Sequence of chain 1.F:
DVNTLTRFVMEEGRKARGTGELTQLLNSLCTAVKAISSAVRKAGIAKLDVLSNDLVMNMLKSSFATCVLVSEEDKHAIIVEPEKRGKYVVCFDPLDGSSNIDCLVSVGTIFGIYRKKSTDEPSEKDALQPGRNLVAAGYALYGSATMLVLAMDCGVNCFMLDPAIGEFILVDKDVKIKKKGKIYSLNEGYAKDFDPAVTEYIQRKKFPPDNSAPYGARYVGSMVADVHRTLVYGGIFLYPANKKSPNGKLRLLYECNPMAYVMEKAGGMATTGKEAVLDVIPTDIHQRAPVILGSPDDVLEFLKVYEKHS

Binding-site contacts:
Ligand atom C21 contacts residue LEU31 of chain 1.F at 3.6 Å (hydrophobic).
Ligand atom O17 contacts residue GLY22 of chain 1.F at 3.9 Å.
Ligand atom C23 contacts residue GLU21 of chain 1.F at 3.5 Å.
Ligand atom C26 contacts residue GLU21 of chain 1.F at 3.7 Å.
Ligand atom O15 contacts residue GLY29 of chain 1.F at 3.3 Å (h-bond).
Ligand atom N3 contacts residue GLY22 of chain 1.F at 3.6 Å (h-bond).
Ligand atom C24 contacts residue THR32 of chain 1.F at 3.7 Å.
Ligand atom O17 contacts residue THR32 of chain 1.F at 3.1 Å (h-bond).
Ligand atom C5 contacts residue GLY29 of chain 1.F at 3.2 Å.
Ligand atom C12 contacts residue THR28 of chain 1.H at 3.7 Å.
Ligand atom N7 contacts residue ARG23 of chain 1.F at 3.8 Å.
Ligand atom BR2 contacts residue MET19 of chain 1.F at 3.7 Å.
Ligand atom C2 contacts residue GLY22 of chain 1.F at 3.6 Å.
Ligand atom C5 contacts residue GLY22 of chain 1.F at 3.4 Å.
Ligand atom C27 contacts residue CYS180 of chain 1.F at 3.8 Å (hydrophobic).
Ligand atom C8 contacts residue ARG23 of chain 1.F at 3.6 Å.
Ligand atom C24 contacts residue VAL18 of chain 1.F at 3.1 Å (hydrophobic).
Ligand atom O15 contacts residue THR28 of chain 1.F at 3.4 Å (h-bond).
Ligand atom N3 contacts residue GLY29 of chain 1.F at 3.1 Å (h-bond).
Ligand atom C13 contacts residue LEU31 of chain 1.F at 3.7 Å (hydrophobic).
Ligand atom O15 contacts residue GLY27 of chain 1.F at 3.5 Å.
Ligand atom N6 contacts residue GLY22 of chain 1.F at 2.9 Å (h-bond).
Ligand atom O14 contacts residue LEU31 of chain 1.F at 3.2 Å (h-bond).
Ligand atom O17 contacts residue GLY29 of chain 1.F at 3.0 Å.
Ligand atom BR2 contacts residue GLY29 of chain 1.H at 3.8 Å.
Ligand atom C12 contacts residue GLY29 of chain 1.H at 3.9 Å.
Ligand atom C5 contacts residue GLY27 of chain 1.F at 3.7 Å.
Ligand atom N3 contacts residue GLY27 of chain 1.F at 3.3 Å.
Ligand atom C8 contacts residue 9471 of chain 1.P at 3.9 Å.
Ligand atom BR2 contacts residue 9471 of chain 1.P at 3.9 Å.
Ligand atom O14 contacts residue GLU30 of chain 1.F at 3.5 Å (salt-bridge).
Ligand atom C12 contacts residue 9471 of chain 1.P at 3.9 Å.
Ligand atom O14 contacts residue GLY29 of chain 1.F at 3.0 Å.
Ligand atom N6 contacts residue GLY27 of chain 1.F at 3.3 Å (h-bond).
Ligand atom N3 contacts residue THR28 of chain 1.F at 3.8 Å.
Ligand atom C11 contacts residue LEU31 of chain 1.F at 3.7 Å (hydrophobic).
Ligand atom C2 contacts residue ARG23 of chain 1.F at 3.8 Å.
Ligand atom S1 contacts residue GLY29 of chain 1.F at 3.4 Å (h-bond).
Ligand atom C12 contacts residue ARG23 of chain 1.F at 3.3 Å.
Ligand atom O14 contacts residue THR32 of chain 1.F at 3.1 Å (h-bond).

The protein below binds the small molecule below.
Small molecule (SMILES): CCc1cc(S(=O)(=O)NC(=O)Nc2ncc(Br)s2)ccc1-c1ccccc1

Sequence of chain 1.H:
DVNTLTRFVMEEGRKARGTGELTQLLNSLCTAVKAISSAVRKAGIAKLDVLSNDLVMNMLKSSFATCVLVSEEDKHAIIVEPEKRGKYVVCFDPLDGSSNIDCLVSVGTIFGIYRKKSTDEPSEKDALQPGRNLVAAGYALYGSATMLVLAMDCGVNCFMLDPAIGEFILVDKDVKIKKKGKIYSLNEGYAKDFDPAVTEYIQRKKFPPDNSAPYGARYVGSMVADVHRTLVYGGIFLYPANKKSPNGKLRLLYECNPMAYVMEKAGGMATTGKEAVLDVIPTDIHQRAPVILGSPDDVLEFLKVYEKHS